Sequence of chain 1.A:
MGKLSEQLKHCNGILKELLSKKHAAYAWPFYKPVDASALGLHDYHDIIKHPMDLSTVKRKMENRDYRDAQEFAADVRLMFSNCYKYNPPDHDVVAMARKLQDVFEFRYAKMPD

A protein and the small-molecule ligand that binds it are described below.
Small molecule (SMILES): COc1cc2c(cc1OC)[C@@H](C)C(=O)N(C)CC2

Binding-site contacts:
Ligand atom O22 contacts residue ASN89 of chain 1.A at 3.0 Å (h-bond).
Ligand atom C34 contacts residue ASN89 of chain 1.A at 3.8 Å.
Ligand atom N16 contacts residue PRO31 of chain 1.A at 4.1 Å.
Ligand atom C17 contacts residue VAL36 of chain 1.A at 4.1 Å (hydrophobic).
Ligand atom C30 contacts residue ASN89 of chain 1.A at 3.6 Å.
Ligand atom C17 contacts residue VAL95 of chain 1.A at 4.2 Å (hydrophobic).
Ligand atom C01 contacts residue HIS93 of chain 1.A at 4.1 Å.
Ligand atom O33 contacts residue HIS93 of chain 1.A at 2.7 Å.
Ligand atom C21 contacts residue ASN89 of chain 1.A at 4.0 Å.
Ligand atom C32 contacts residue HIS93 of chain 1.A at 3.8 Å.
Ligand atom C17 contacts residue PRO31 of chain 1.A at 3.8 Å (hydrophobic).
Ligand atom C06 contacts residue HIS93 of chain 1.A at 4.2 Å.
Ligand atom C13 contacts residue PRO31 of chain 1.A at 3.4 Å (hydrophobic).
Ligand atom C25 contacts residue ASN89 of chain 1.A at 3.8 Å.
Ligand atom O33 contacts residue ASN89 of chain 1.A at 4.2 Å.
Ligand atom C23 contacts residue VAL36 of chain 1.A at 4.1 Å (hydrophobic).
Ligand atom C09 contacts residue VAL95 of chain 1.A at 3.9 Å (hydrophobic).
Ligand atom C21 contacts residue VAL36 of chain 1.A at 3.9 Å (hydrophobic).
Ligand atom C25 contacts residue LEU43 of chain 1.A at 3.3 Å (hydrophobic).
Ligand atom C29 contacts residue VAL95 of chain 1.A at 4.1 Å (hydrophobic).
Ligand atom N16 contacts residue VAL36 of chain 1.A at 3.6 Å.
Ligand atom C25 contacts residue TYR88 of chain 1.A at 3.8 Å (hydrophobic).
Ligand atom C23 contacts residue LEU43 of chain 1.A at 4.2 Å (hydrophobic).
Ligand atom C25 contacts residue VAL36 of chain 1.A at 4.2 Å (hydrophobic).
Ligand atom O05 contacts residue VAL95 of chain 1.A at 4.1 Å.
Ligand atom C10 contacts residue PRO31 of chain 1.A at 4.0 Å (hydrophobic).
Ligand atom C30 contacts residue VAL95 of chain 1.A at 4.0 Å (hydrophobic).
Ligand atom C32 contacts residue VAL95 of chain 1.A at 3.8 Å (hydrophobic).
Ligand atom O05 contacts residue HIS93 of chain 1.A at 3.6 Å.
Ligand atom C17 contacts residue PHE32 of chain 1.A at 3.6 Å (hydrophobic).
Ligand atom C25 contacts residue TYR46 of chain 1.A at 4.1 Å (hydrophobic).
Ligand atom C01 contacts residue VAL95 of chain 1.A at 4.0 Å (hydrophobic).
Ligand atom O33 contacts residue VAL95 of chain 1.A at 3.9 Å.
Ligand atom N16 contacts residue VAL95 of chain 1.A at 4.2 Å.
Ligand atom C06 contacts residue VAL95 of chain 1.A at 3.8 Å (hydrophobic).
Ligand atom C13 contacts residue VAL36 of chain 1.A at 3.7 Å (hydrophobic).
Ligand atom C34 contacts residue HIS93 of chain 1.A at 3.2 Å.
Ligand atom C21 contacts residue VAL95 of chain 1.A at 4.2 Å (hydrophobic).
Ligand atom C07 contacts residue VAL95 of chain 1.A at 3.8 Å (hydrophobic).
Ligand atom O22 contacts residue CYS85 of chain 1.A at 4.0 Å.